Binding-site contacts:
Ligand atom F05 contacts residue ALA109 of chain 1.B at 3.2 Å.
Ligand atom O22 contacts residue ZP21 of chain 2.D at 1.3 Å.
Ligand atom F05 contacts residue SER117 of chain 1.B at 3.0 Å.
Ligand atom C07 contacts residue ZP21 of chain 2.D at 0.8 Å.
Ligand atom C12 contacts residue LEU17 of chain 1.B at 3.4 Å (hydrophobic).
Ligand atom O17 contacts residue ZP21 of chain 2.D at 0.7 Å (h-bond).
Ligand atom C12 contacts residue ZP21 of chain 2.D at 0.9 Å.
Ligand atom O10 contacts residue ALA108 of chain 2.B at 3.3 Å.
Ligand atom N20 contacts residue ZP21 of chain 2.D at 1.0 Å (h-bond).
Ligand atom O21 contacts residue ZP21 of chain 2.D at 0.6 Å (h-bond).
Ligand atom O14 contacts residue LYS15 of chain 1.B at 3.0 Å (salt-bridge).
Ligand atom O17 contacts residue LYS15 of chain 2.B at 2.7 Å (salt-bridge).
Ligand atom C08 contacts residue ZP21 of chain 2.D at 0.4 Å.
Ligand atom O22 contacts residue ALA108 of chain 1.B at 3.5 Å.
Ligand atom C02 contacts residue ZP21 of chain 2.D at 1.2 Å.
Ligand atom O01 contacts residue ZP21 of chain 2.D at 1.2 Å (h-bond).
Ligand atom O14 contacts residue ZP21 of chain 2.D at 0.6 Å (h-bond).
Ligand atom C06 contacts residue ZP21 of chain 2.D at 1.5 Å.
Ligand atom O10 contacts residue ZP21 of chain 2.D at 1.5 Å.
Ligand atom F05 contacts residue THR118 of chain 1.B at 3.5 Å.
Ligand atom C11 contacts residue ZP21 of chain 2.D at 0.6 Å.
Ligand atom C09 contacts residue ZP21 of chain 2.D at 1.5 Å.
Ligand atom C03 contacts residue ZP21 of chain 2.D at 2.0 Å.
Ligand atom C13 contacts residue ZP21 of chain 2.D at 0.5 Å.
Ligand atom N20 contacts residue LEU17 of chain 2.B at 3.5 Å.
Ligand atom F05 contacts residue ZP21 of chain 2.D at 2.8 Å.
Ligand atom C04 contacts residue THR119 of chain 1.B at 3.5 Å.
Ligand atom C19 contacts residue ZP21 of chain 2.D at 0.6 Å.
Ligand atom C02 contacts residue LEU110 of chain 2.B at 3.5 Å (hydrophobic).
Ligand atom C18 contacts residue ZP21 of chain 2.D at 0.5 Å.
Ligand atom C16 contacts residue ZP21 of chain 2.D at 0.1 Å.
Ligand atom O17 contacts residue LYS15 of chain 1.B at 2.9 Å (salt-bridge).
Ligand atom O22 contacts residue LEU17 of chain 2.B at 3.2 Å.
Ligand atom O21 contacts residue LYS15 of chain 2.B at 2.9 Å (salt-bridge).
Ligand atom O01 contacts residue LEU110 of chain 2.B at 3.2 Å.
Ligand atom C03 contacts residue SER117 of chain 1.B at 3.4 Å.
Ligand atom F05 contacts residue ALA108 of chain 1.B at 2.8 Å.
Ligand atom C04 contacts residue ZP21 of chain 2.D at 2.1 Å.
Ligand atom C03 contacts residue THR119 of chain 1.B at 3.3 Å.
Ligand atom C15 contacts residue ZP21 of chain 2.D at 1.2 Å.

A small-molecule ligand and the protein it binds are described below.
Small molecule (SMILES): COc1cc(C(=O)c2cc(O)cc(F)c2)cc([N+](=O)[O-])c1O

Sequence of chain 1.B:
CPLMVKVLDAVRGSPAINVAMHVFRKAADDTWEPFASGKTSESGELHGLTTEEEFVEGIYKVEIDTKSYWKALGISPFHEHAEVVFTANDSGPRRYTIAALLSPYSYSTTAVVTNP

Sequence of chain 2.B:
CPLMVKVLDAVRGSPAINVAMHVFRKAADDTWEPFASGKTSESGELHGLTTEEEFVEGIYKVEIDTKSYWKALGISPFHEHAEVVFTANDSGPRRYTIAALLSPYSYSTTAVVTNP